The protein below binds the small molecule below.
Small molecule (SMILES): O=C(CCCS)N1CCN(c2cccc(Cl)c2)CC1

Sequence of chain 1.C:
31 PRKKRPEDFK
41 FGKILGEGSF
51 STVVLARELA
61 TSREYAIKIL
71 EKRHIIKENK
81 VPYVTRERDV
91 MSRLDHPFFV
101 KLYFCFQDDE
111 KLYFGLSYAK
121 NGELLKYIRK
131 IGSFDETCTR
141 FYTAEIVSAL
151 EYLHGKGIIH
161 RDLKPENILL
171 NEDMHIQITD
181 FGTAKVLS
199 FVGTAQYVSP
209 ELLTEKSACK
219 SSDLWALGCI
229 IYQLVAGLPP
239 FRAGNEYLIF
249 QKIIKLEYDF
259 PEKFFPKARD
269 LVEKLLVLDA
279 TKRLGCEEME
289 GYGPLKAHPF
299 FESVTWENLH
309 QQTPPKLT

Binding-site contacts:
Ligand atom C15 contacts residue LEU112 of chain 1.C at 4.4 Å (hydrophobic).
Ligand atom C1 contacts residue ARG88 of chain 1.C at 4.0 Å.
Ligand atom C26 contacts residue LYS72 of chain 1.C at 3.9 Å.
Ligand atom C20 contacts residue LEU112 of chain 1.C at 4.4 Å (hydrophobic).
Ligand atom C23 contacts residue LEU112 of chain 1.C at 4.2 Å (hydrophobic).
Ligand atom O18 contacts residue ARG88 of chain 1.C at 3.9 Å.
Ligand atom CL99 contacts residue VAL81 of chain 1.C at 3.7 Å.
Ligand atom C16 contacts residue ARG88 of chain 1.C at 4.2 Å.
Ligand atom C1 contacts residue CYS105 of chain 1.C at 3.1 Å (hydrophobic).
Ligand atom C25 contacts residue LEU112 of chain 1.C at 4.0 Å (hydrophobic).
Ligand atom CL99 contacts residue LYS72 of chain 1.C at 4.1 Å.
Ligand atom O18 contacts residue THR85 of chain 1.C at 4.4 Å.
Ligand atom CL99 contacts residue ILE76 of chain 1.C at 4.4 Å.
Ligand atom C27 contacts residue LYS72 of chain 1.C at 3.6 Å.
Ligand atom C24 contacts residue THR85 of chain 1.C at 4.0 Å.
Ligand atom SD contacts residue CYS105 of chain 1.C at 2.0 Å (h-bond).
Ligand atom C23 contacts residue VAL84 of chain 1.C at 4.4 Å (hydrophobic).
Ligand atom C23 contacts residue THR85 of chain 1.C at 4.5 Å.
Ligand atom CL99 contacts residue ILE75 of chain 1.C at 3.2 Å.
Ligand atom C29 contacts residue ILE76 of chain 1.C at 4.4 Å (hydrophobic).
Ligand atom C28 contacts residue ILE76 of chain 1.C at 3.7 Å (hydrophobic).
Ligand atom C27 contacts residue ILE76 of chain 1.C at 4.1 Å (hydrophobic).
Ligand atom C1 contacts residue GLN107 of chain 1.C at 4.4 Å.
Ligand atom SD contacts residue GLN107 of chain 1.C at 4.5 Å.
Ligand atom C15 contacts residue CYS105 of chain 1.C at 3.5 Å (hydrophobic).
Ligand atom C30 contacts residue LEU112 of chain 1.C at 4.3 Å (hydrophobic).
Ligand atom SD contacts residue PHE106 of chain 1.C at 3.4 Å (h-bond).
Ligand atom C15 contacts residue GLN107 of chain 1.C at 4.5 Å.
Ligand atom C26 contacts residue LEU112 of chain 1.C at 4.4 Å (hydrophobic).
Ligand atom C21 contacts residue GLN107 of chain 1.C at 4.0 Å.
Ligand atom C21 contacts residue LEU112 of chain 1.C at 4.3 Å (hydrophobic).
Ligand atom N22 contacts residue LEU112 of chain 1.C at 4.1 Å.
Ligand atom C29 contacts residue VAL81 of chain 1.C at 4.3 Å (hydrophobic).
Ligand atom C30 contacts residue VAL81 of chain 1.C at 4.5 Å (hydrophobic).
Ligand atom C29 contacts residue LYS72 of chain 1.C at 4.1 Å.
Ligand atom CL99 contacts residue VAL84 of chain 1.C at 4.3 Å.
Ligand atom C15 contacts residue ARG88 of chain 1.C at 4.0 Å.
Ligand atom C28 contacts residue LYS72 of chain 1.C at 3.4 Å.
Ligand atom C20 contacts residue GLN107 of chain 1.C at 4.1 Å.